Binding-site contacts:
Ligand atom N1 contacts residue C2 of chain 1.W at 3.2 Å.
Ligand atom O2 contacts residue U4 of chain 1.W at 3.4 Å (h-bond).
Ligand atom C2 contacts residue C2 of chain 1.W at 3.6 Å.
Ligand atom N3 contacts residue U1 of chain 1.W at 2.8 Å (h-bond).
Ligand atom C4 contacts residue U1 of chain 1.W at 3.4 Å.
Ligand atom N4 contacts residue C2 of chain 1.W at 4.3 Å.
Ligand atom C5 contacts residue U1 of chain 1.W at 4.1 Å.
Ligand atom C1' contacts residue U1 of chain 1.W at 4.3 Å.
Ligand atom C2 contacts residue C2 of chain 1.W at 3.2 Å.
Ligand atom N2 contacts residue C2 of chain 1.W at 2.7 Å (h-bond).
Ligand atom C2 contacts residue G3 of chain 1.W at 3.8 Å.
Ligand atom C2 contacts residue G3 of chain 1.W at 3.3 Å.
Ligand atom C6 contacts residue U1 of chain 1.W at 3.3 Å.
Ligand atom C2 contacts residue U4 of chain 1.W at 3.7 Å.
Ligand atom N3 contacts residue C2 of chain 1.W at 3.5 Å (h-bond).
Ligand atom N6 contacts residue U1 of chain 1.W at 2.6 Å (h-bond).
Ligand atom N1 contacts residue U1 of chain 1.W at 2.6 Å (h-bond).
Ligand atom C6 contacts residue C2 of chain 1.W at 3.6 Å.
Ligand atom O6 contacts residue C2 of chain 1.W at 3.0 Å (h-bond).
Ligand atom C4 contacts residue G3 of chain 1.W at 3.6 Å.
Ligand atom N9 contacts residue U1 of chain 1.W at 4.1 Å.
Ligand atom N1 contacts residue G3 of chain 1.W at 3.6 Å (h-bond).
Ligand atom N3 contacts residue G3 of chain 1.W at 2.8 Å (h-bond).
Ligand atom N6 contacts residue C2 of chain 1.W at 3.5 Å (h-bond).
Ligand atom N4 contacts residue U4 of chain 1.W at 3.6 Å.
Ligand atom N2 contacts residue G3 of chain 1.W at 4.0 Å.
Ligand atom N4 contacts residue G3 of chain 1.W at 3.0 Å (h-bond).
Ligand atom C4 contacts residue C2 of chain 1.W at 4.0 Å.
Ligand atom O6 contacts residue G3 of chain 1.W at 3.9 Å.
Ligand atom C6 contacts residue C2 of chain 1.W at 3.5 Å.
Ligand atom N3 contacts residue U4 of chain 1.W at 3.5 Å (h-bond).
Ligand atom C6 contacts residue G3 of chain 1.W at 3.7 Å.
Ligand atom O2 contacts residue G3 of chain 1.W at 3.1 Å (h-bond).
Ligand atom C4 contacts residue G3 of chain 1.W at 3.8 Å.
Ligand atom N3 contacts residue G3 of chain 1.W at 3.9 Å.
Ligand atom N1 contacts residue C2 of chain 1.W at 2.9 Å (h-bond).
Ligand atom C2 contacts residue U1 of chain 1.W at 3.0 Å.
Ligand atom C5 contacts residue C2 of chain 1.W at 4.1 Å.
Ligand atom C5 contacts residue G3 of chain 1.W at 4.0 Å.
Ligand atom C4 contacts residue U4 of chain 1.W at 4.0 Å.

This small molecule binds to this protein.
Small molecule (SMILES): C[C@H]1OC[C@H](O)[C@@H]1O[P](=O)(O)OC[C@H]1O[C@@H](n2ccc(N)nc2=O)[C@H](O)[C@@H]1O[P](=O)(O)OC[C@H]1O[C@@H](n2cnc3c(=O)nc(N)[nH]c32)[C@H](O)[C@@H]1O[P](=O)(O)OC[C@H]1O[C@@H](n2cnc3c(N)ncnc32)[C@H](O)[C@@H]1O[P](=O)(O)OC[C@H]1O[C@@H](n2cnc3c(N)ncnc32)[C@H](O)[C@@H]1O[P](=O)(O)OC[C@H]1O[C@@H](n2cnc3c(N)ncnc32)[C@H](O)[C@@H]1O[P](=O)(O)OC[C@H]1O[C@@H](n2ccc(=O)[nH]c2=O)[C@H](O)[C@@H]1O[P](=O)(O)OC[C@H]1O[C@@H](n2ccc(N)nc2=O)[C@H](O)[C@@H]1O[P](=O)(O)OC[C@H]1O[C@@H](n2ccc(=O)[nH]c2=O)[C@H](O)[C@@H]1O